Sequence of chain 1.F:
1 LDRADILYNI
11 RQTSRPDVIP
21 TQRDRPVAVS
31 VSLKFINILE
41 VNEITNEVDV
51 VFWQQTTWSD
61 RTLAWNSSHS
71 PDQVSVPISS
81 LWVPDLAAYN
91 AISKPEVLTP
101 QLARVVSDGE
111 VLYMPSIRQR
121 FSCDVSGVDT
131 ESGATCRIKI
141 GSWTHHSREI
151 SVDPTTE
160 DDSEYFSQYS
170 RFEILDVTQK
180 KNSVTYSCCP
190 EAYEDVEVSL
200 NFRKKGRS

The protein below binds the small molecule below.
Small molecule (SMILES): Brc1ccc(N2CCCNCC2)cn1

Sequence of chain 1.G:
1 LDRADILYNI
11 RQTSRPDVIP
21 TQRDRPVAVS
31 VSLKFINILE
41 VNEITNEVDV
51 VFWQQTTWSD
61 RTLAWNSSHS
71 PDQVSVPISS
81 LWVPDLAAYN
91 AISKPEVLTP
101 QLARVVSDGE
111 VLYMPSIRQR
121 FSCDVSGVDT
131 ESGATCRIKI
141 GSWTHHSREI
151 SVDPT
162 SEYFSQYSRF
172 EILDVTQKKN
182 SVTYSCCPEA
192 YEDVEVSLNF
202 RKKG

Binding-site contacts:
Ligand atom C5 contacts residue THR144 of chain 1.F at 3.7 Å.
Ligand atom BR1 contacts residue THR144 of chain 1.F at 3.9 Å.
Ligand atom C7 contacts residue TYR89 of chain 1.F at 3.6 Å (hydrophobic).
Ligand atom C9 contacts residue TYR192 of chain 1.F at 3.6 Å (hydrophobic).
Ligand atom N1 contacts residue THR144 of chain 1.F at 3.7 Å.
Ligand atom C3 contacts residue LEU112 of chain 1.G at 4.2 Å (hydrophobic).
Ligand atom C4 contacts residue LEU112 of chain 1.G at 3.5 Å (hydrophobic).
Ligand atom BR1 contacts residue LEU112 of chain 1.G at 3.2 Å.
Ligand atom C8 contacts residue TYR89 of chain 1.F at 3.1 Å (hydrophobic).
Ligand atom N2 contacts residue MET114 of chain 1.G at 3.5 Å.
Ligand atom BR1 contacts residue TYR113 of chain 1.G at 4.2 Å.
Ligand atom C3 contacts residue CYS188 of chain 1.F at 3.8 Å (hydrophobic).
Ligand atom BR1 contacts residue MET114 of chain 1.G at 4.2 Å.
Ligand atom C2 contacts residue TRP143 of chain 1.F at 3.3 Å (hydrophobic).
Ligand atom C9 contacts residue TRP143 of chain 1.F at 4.2 Å (hydrophobic).
Ligand atom C3 contacts residue MET114 of chain 1.G at 4.1 Å (hydrophobic).
Ligand atom BR1 contacts residue LEU102 of chain 1.G at 4.1 Å.
Ligand atom C5 contacts residue LEU112 of chain 1.G at 3.8 Å (hydrophobic).
Ligand atom C1 contacts residue TRP143 of chain 1.F at 3.5 Å (hydrophobic).
Ligand atom C10 contacts residue TRP143 of chain 1.F at 4.2 Å (hydrophobic).
Ligand atom N3 contacts residue TYR89 of chain 1.F at 2.6 Å (h-bond).
Ligand atom C6 contacts residue MET114 of chain 1.G at 3.8 Å (hydrophobic).
Ligand atom BR1 contacts residue ARG104 of chain 1.G at 3.5 Å.
Ligand atom C3 contacts residue TYR192 of chain 1.F at 4.2 Å (hydrophobic).
Ligand atom C6 contacts residue TRP53 of chain 1.G at 3.9 Å (hydrophobic).
Ligand atom BR1 contacts residue ALA103 of chain 1.G at 4.2 Å.
Ligand atom C1 contacts residue MET114 of chain 1.G at 3.7 Å (hydrophobic).
Ligand atom C6 contacts residue TRP143 of chain 1.F at 3.7 Å (hydrophobic).
Ligand atom C7 contacts residue TRP143 of chain 1.F at 3.1 Å (hydrophobic).
Ligand atom C2 contacts residue MET114 of chain 1.G at 3.5 Å (hydrophobic).
Ligand atom C8 contacts residue TYR185 of chain 1.F at 3.4 Å (hydrophobic).
Ligand atom N3 contacts residue TRP143 of chain 1.F at 3.1 Å (h-bond).
Ligand atom C9 contacts residue TYR185 of chain 1.F at 3.5 Å (hydrophobic).
Ligand atom C3 contacts residue TRP143 of chain 1.F at 3.8 Å (hydrophobic).
Ligand atom N2 contacts residue TRP143 of chain 1.F at 3.4 Å (h-bond).
Ligand atom C10 contacts residue MET114 of chain 1.G at 4.0 Å (hydrophobic).
Ligand atom N1 contacts residue MET114 of chain 1.G at 3.7 Å.
Ligand atom N3 contacts residue SER142 of chain 1.F at 4.0 Å.
Ligand atom N1 contacts residue TRP143 of chain 1.F at 3.9 Å.
Ligand atom C10 contacts residue CYS188 of chain 1.F at 4.1 Å (hydrophobic).